Binding-site contacts:
Ligand atom NA contacts residue ARG84 of chain 1.H at 3.1 Å (salt-bridge).
Ligand atom CHB contacts residue ASP85 of chain 1.H at 3.3 Å.
Ligand atom C3A contacts residue ARG84 of chain 1.H at 3.6 Å.
Ligand atom ND contacts residue TYR117 of chain 1.H at 3.6 Å.
Ligand atom C3D contacts residue THR122 of chain 1.H at 3.8 Å.
Ligand atom C2D contacts residue THR122 of chain 1.H at 3.5 Å.
Ligand atom CMD contacts residue ASN72 of chain 1.H at 2.7 Å.
Ligand atom OC contacts residue ALA73 of chain 1.H at 3.3 Å.
Ligand atom CBC contacts residue MET86 of chain 1.H at 3.7 Å (hydrophobic).
Ligand atom CMD contacts residue THR122 of chain 1.H at 3.6 Å.
Ligand atom C4C contacts residue CYS82 of chain 1.H at 3.6 Å (hydrophobic).
Ligand atom NC contacts residue THR122 of chain 1.H at 3.6 Å.
Ligand atom NA contacts residue ASP85 of chain 1.H at 3.2 Å (salt-bridge).
Ligand atom CHB contacts residue ARG84 of chain 1.H at 3.8 Å.
Ligand atom CMB contacts residue ILE88 of chain 1.H at 3.6 Å (hydrophobic).
Ligand atom C4A contacts residue ARG84 of chain 1.H at 3.2 Å.
Ligand atom CHD contacts residue ASP85 of chain 1.H at 3.2 Å.
Ligand atom C4C contacts residue THR122 of chain 1.H at 3.6 Å.
Ligand atom C2D contacts residue ASN72 of chain 1.H at 3.6 Å.
Ligand atom NC contacts residue ASN72 of chain 1.H at 3.7 Å.
Ligand atom NC contacts residue CYS82 of chain 1.H at 3.6 Å.
Ligand atom CMC contacts residue SER126 of chain 1.H at 3.8 Å.
Ligand atom C1C contacts residue CYS82 of chain 1.H at 3.6 Å (hydrophobic).
Ligand atom CBC contacts residue CYS82 of chain 1.H at 2.7 Å (hydrophobic).
Ligand atom O2A contacts residue ARG84 of chain 1.H at 3.0 Å (salt-bridge).
Ligand atom OC contacts residue ASN72 of chain 1.H at 3.4 Å.
Ligand atom CHA contacts residue LEU120 of chain 1.H at 3.5 Å (hydrophobic).
Ligand atom CAB contacts residue ARG108 of chain 1.H at 3.6 Å.
Ligand atom CAC contacts residue CYS82 of chain 1.H at 2.2 Å (hydrophobic).
Ligand atom ND contacts residue ASP85 of chain 1.H at 2.8 Å (salt-bridge).
Ligand atom C3C contacts residue CYS82 of chain 1.H at 3.0 Å (hydrophobic).
Ligand atom C1D contacts residue ASP85 of chain 1.H at 3.4 Å.
Ligand atom C2C contacts residue CYS82 of chain 1.H at 3.0 Å (hydrophobic).
Ligand atom O1D contacts residue ARG78 of chain 1.H at 3.5 Å.
Ligand atom C2A contacts residue ARG84 of chain 1.H at 3.7 Å.
Ligand atom CHD contacts residue THR122 of chain 1.H at 3.7 Å.
Ligand atom CGA contacts residue ARG84 of chain 1.H at 3.8 Å.
Ligand atom C1A contacts residue ARG84 of chain 1.H at 3.4 Å.
Ligand atom C4A contacts residue ASP85 of chain 1.H at 3.7 Å.
Ligand atom O1A contacts residue ARG84 of chain 1.H at 3.8 Å.

Sequence of chain 1.H:
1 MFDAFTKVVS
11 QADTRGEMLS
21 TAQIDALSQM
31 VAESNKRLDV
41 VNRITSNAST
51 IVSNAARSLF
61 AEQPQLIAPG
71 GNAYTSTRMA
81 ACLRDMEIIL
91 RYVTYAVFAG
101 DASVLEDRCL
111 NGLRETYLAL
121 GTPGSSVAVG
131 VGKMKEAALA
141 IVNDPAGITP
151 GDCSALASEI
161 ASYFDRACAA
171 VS

A small-molecule ligand and the protein it binds are described below.
Small molecule (SMILES): C=CC1=C(C)/C(=C/c2[nH]c(/C=C3\N=C(/C=C4\NC(=O)C(C)=C4C=C)C(C)=C3CCC(=O)O)c(CCC(=O)O)c2C)NC1=O